A protein and the small-molecule ligand that binds it are described below.
Small molecule (SMILES): Nc1nc2c([nH]c(=O)n2[C@H]2C[C@H](O)[C@@H](CO)O2)c(=O)[nH]1

Binding-site contacts:
Ligand atom C3' contacts residue ASP83 of chain 1.A at 4.1 Å.
Ligand atom C1' contacts residue LEU110 of chain 1.A at 4.0 Å (hydrophobic).
Ligand atom N1 contacts residue GLU93 of chain 1.A at 4.5 Å.
Ligand atom O5' contacts residue ARG86 of chain 1.A at 2.7 Å (salt-bridge).
Ligand atom N3 contacts residue LEU89 of chain 1.A at 3.8 Å.
Ligand atom C3' contacts residue CYS85 of chain 1.A at 3.7 Å (hydrophobic).
Ligand atom C5 contacts residue LEU89 of chain 1.A at 3.8 Å (hydrophobic).
Ligand atom N7 contacts residue LEU110 of chain 1.A at 3.8 Å.
Ligand atom O3' contacts residue CYS85 of chain 1.A at 3.8 Å.
Ligand atom C8 contacts residue LEU110 of chain 1.A at 3.8 Å (hydrophobic).
Ligand atom C2 contacts residue LEU89 of chain 1.A at 3.8 Å (hydrophobic).
Ligand atom C4 contacts residue LEU110 of chain 1.A at 4.5 Å (hydrophobic).
Ligand atom C6 contacts residue LEU89 of chain 1.A at 3.8 Å (hydrophobic).
Ligand atom N7 contacts residue LEU89 of chain 1.A at 4.5 Å.
Ligand atom O6 contacts residue LEU89 of chain 1.A at 4.5 Å.
Ligand atom C2' contacts residue CYS85 of chain 1.A at 3.6 Å (hydrophobic).
Ligand atom C5' contacts residue ARG86 of chain 1.A at 3.1 Å.
Ligand atom N2 contacts residue ARG86 of chain 1.A at 4.1 Å.
Ligand atom N9 contacts residue LEU110 of chain 1.A at 3.8 Å.
Ligand atom N2 contacts residue LEU89 of chain 1.A at 4.1 Å.
Ligand atom C2' contacts residue ARG86 of chain 1.A at 4.4 Å.
Ligand atom C5' contacts residue ASP83 of chain 1.A at 4.5 Å.
Ligand atom C3' contacts residue ARG86 of chain 1.A at 4.5 Å.
Ligand atom O6 contacts residue LYS106 of chain 1.A at 3.4 Å (salt-bridge).
Ligand atom C4 contacts residue LEU89 of chain 1.A at 3.8 Å (hydrophobic).
Ligand atom C5 contacts residue LEU110 of chain 1.A at 4.4 Å (hydrophobic).
Ligand atom C2' contacts residue LEU110 of chain 1.A at 4.0 Å (hydrophobic).
Ligand atom O20 contacts residue LEU110 of chain 1.A at 3.9 Å.
Ligand atom C6 contacts residue LYS106 of chain 1.A at 4.3 Å.
Ligand atom N1 contacts residue LEU89 of chain 1.A at 3.8 Å.
Ligand atom O5' contacts residue ASP83 of chain 1.A at 3.8 Å.

Sequence of chain 1.A:
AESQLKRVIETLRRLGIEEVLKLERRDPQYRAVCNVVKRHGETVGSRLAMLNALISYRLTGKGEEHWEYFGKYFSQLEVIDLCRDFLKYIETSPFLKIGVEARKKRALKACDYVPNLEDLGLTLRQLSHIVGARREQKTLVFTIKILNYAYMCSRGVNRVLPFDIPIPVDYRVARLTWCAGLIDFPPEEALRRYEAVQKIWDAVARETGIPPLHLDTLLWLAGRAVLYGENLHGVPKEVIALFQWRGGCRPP